Sequence of chain 1.DA:
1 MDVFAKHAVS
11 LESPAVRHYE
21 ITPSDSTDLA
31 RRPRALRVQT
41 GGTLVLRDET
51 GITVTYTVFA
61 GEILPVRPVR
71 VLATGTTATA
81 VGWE

The small molecule below binds the protein below.
Small molecule (SMILES): CC[C@H](C)[C@H](N)C(=O)N[C@@H](C)C(=O)N[C@@H](CC(C)C)C(=O)NCC(=O)N[C@@H](CC(C)C)C(=O)NCC(=O)N[C@@H](CC(C)C)C(=O)NCC(=O)N[C@@H](CC(C)C)C(=O)N[C@@H](C)C=O

Sequence of chain 1.GA:
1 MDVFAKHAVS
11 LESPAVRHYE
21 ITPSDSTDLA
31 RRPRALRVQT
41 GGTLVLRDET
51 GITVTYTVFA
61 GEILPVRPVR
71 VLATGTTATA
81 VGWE

Sequence of chain 1.EA:
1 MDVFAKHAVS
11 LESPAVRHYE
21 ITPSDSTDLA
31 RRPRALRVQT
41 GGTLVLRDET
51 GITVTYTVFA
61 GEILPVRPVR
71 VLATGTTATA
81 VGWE

Binding-site contacts:
Ligand atom CD2 contacts residue ALA35 of chain 1.GA at 3.8 Å (hydrophobic).
Ligand atom CG2 contacts residue ALA35 of chain 1.EA at 3.7 Å (hydrophobic).
Ligand atom CD1 contacts residue LEU11 of chain 1.FA at 3.7 Å (hydrophobic).
Ligand atom CD1 contacts residue ALA35 of chain 1.DA at 3.7 Å (hydrophobic).
Ligand atom CD2 contacts residue SER13 of chain 1.HA at 3.8 Å.
Ligand atom CD1 contacts residue SER13 of chain 1.GA at 3.8 Å.
Ligand atom CG1 contacts residue PRO65 of chain 1.GA at 3.6 Å (hydrophobic).
Ligand atom CB contacts residue GLU12 of chain 1.DA at 3.2 Å.
Ligand atom O contacts residue PRO65 of chain 1.HA at 3.8 Å.
Ligand atom O contacts residue PRO65 of chain 1.EA at 3.5 Å.
Ligand atom C contacts residue GLU12 of chain 1.EA at 3.7 Å.
Ligand atom CD2 contacts residue LEU11 of chain 1.GA at 3.7 Å (hydrophobic).
Ligand atom C contacts residue PRO65 of chain 1.HA at 3.8 Å (hydrophobic).
Ligand atom CA contacts residue PRO65 of chain 1.EA at 3.7 Å (hydrophobic).
Ligand atom O contacts residue PRO65 of chain 1.HA at 3.2 Å.
Ligand atom O contacts residue ILE63 of chain 1.EA at 3.5 Å.
Ligand atom CA contacts residue GLU12 of chain 1.HA at 3.3 Å.
Ligand atom CA contacts residue GLU12 of chain 1.FA at 3.3 Å.
Ligand atom O contacts residue PRO65 of chain 1.DA at 3.4 Å.
Ligand atom N contacts residue GLU12 of chain 1.DA at 3.7 Å.
Ligand atom N contacts residue PRO65 of chain 1.FA at 3.8 Å.
Ligand atom CB contacts residue PRO65 of chain 1.GA at 3.7 Å (hydrophobic).
Ligand atom O contacts residue GLU12 of chain 1.EA at 3.3 Å (salt-bridge).
Ligand atom N contacts residue GLU12 of chain 1.GA at 3.6 Å (salt-bridge).
Ligand atom CB contacts residue SER13 of chain 1.GA at 3.5 Å.
Ligand atom CD1 contacts residue ALA35 of chain 1.FA at 3.7 Å (hydrophobic).
Ligand atom CD1 contacts residue SER13 of chain 1.EA at 3.3 Å.
Ligand atom C contacts residue GLU12 of chain 1.HA at 3.4 Å.
Ligand atom CB contacts residue PRO14 of chain 1.EA at 3.7 Å (hydrophobic).
Ligand atom CB contacts residue PRO14 of chain 1.DA at 3.8 Å (hydrophobic).
Ligand atom CG contacts residue SER13 of chain 1.HA at 3.7 Å.
Ligand atom O contacts residue LEU11 of chain 1.FA at 3.7 Å.
Ligand atom O contacts residue GLU12 of chain 1.HA at 2.7 Å (salt-bridge).
Ligand atom CD2 contacts residue PRO14 of chain 1.EA at 3.7 Å (hydrophobic).
Ligand atom CD2 contacts residue PRO65 of chain 1.FA at 3.8 Å (hydrophobic).
Ligand atom CD2 contacts residue ALA15 of chain 1.HA at 3.5 Å (hydrophobic).
Ligand atom CG contacts residue ALA35 of chain 1.GA at 3.8 Å (hydrophobic).
Ligand atom N contacts residue GLU12 of chain 1.FA at 3.5 Å (salt-bridge).
Ligand atom CD2 contacts residue PRO65 of chain 1.EA at 3.6 Å (hydrophobic).
Ligand atom CB contacts residue PRO65 of chain 1.FA at 3.7 Å (hydrophobic).

Sequence of chain 1.HA:
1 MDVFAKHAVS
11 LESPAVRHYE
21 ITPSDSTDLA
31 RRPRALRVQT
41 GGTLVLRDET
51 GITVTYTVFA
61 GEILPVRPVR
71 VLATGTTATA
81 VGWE

Sequence of chain 1.FA:
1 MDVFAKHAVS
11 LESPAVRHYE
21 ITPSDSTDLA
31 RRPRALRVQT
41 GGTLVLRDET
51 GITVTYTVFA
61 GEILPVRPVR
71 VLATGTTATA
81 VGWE